Binding-site contacts:
Ligand atom C24 contacts residue PHE1 of chain 1.J at 3.8 Å (hydrophobic).
Ligand atom C6 contacts residue GLN161 of chain 1.C at 4.1 Å.
Ligand atom C15 contacts residue LYS157 of chain 1.C at 4.5 Å.
Ligand atom C15 contacts residue LEU160 of chain 1.C at 4.0 Å (hydrophobic).
Ligand atom C6 contacts residue LEU160 of chain 1.C at 4.5 Å (hydrophobic).
Ligand atom C6 contacts residue PHE164 of chain 1.C at 3.9 Å (hydrophobic).
Ligand atom C24 contacts residue ARG156 of chain 1.C at 3.2 Å.
Ligand atom C18 contacts residue LEU223 of chain 1.C at 3.6 Å (hydrophobic).
Ligand atom C23 contacts residue LEU223 of chain 1.C at 4.4 Å (hydrophobic).
Ligand atom C5 contacts residue PHE164 of chain 1.C at 3.7 Å (hydrophobic).
Ligand atom C16 contacts residue LEU160 of chain 1.C at 4.3 Å (hydrophobic).
Ligand atom C19 contacts residue PHE219 of chain 1.C at 3.7 Å (hydrophobic).
Ligand atom O25 contacts residue ARG156 of chain 1.C at 2.9 Å (salt-bridge).
Ligand atom C19 contacts residue PHE164 of chain 1.C at 3.5 Å (hydrophobic).
Ligand atom O25 contacts residue PHE1 of chain 1.J at 2.8 Å (h-bond).
Ligand atom C7 contacts residue GLN161 of chain 1.C at 4.2 Å.
Ligand atom C23 contacts residue LEU160 of chain 1.C at 4.3 Å (hydrophobic).
Ligand atom C18 contacts residue LEU160 of chain 1.C at 4.1 Å (hydrophobic).
Ligand atom C23 contacts residue PHE1 of chain 1.J at 4.2 Å (hydrophobic).
Ligand atom O26 contacts residue ARG156 of chain 1.C at 2.8 Å (salt-bridge).
Ligand atom C10 contacts residue PHE164 of chain 1.C at 4.4 Å (hydrophobic).
Ligand atom C23 contacts residue ARG156 of chain 1.C at 3.8 Å.

Sequence of chain 1.C:
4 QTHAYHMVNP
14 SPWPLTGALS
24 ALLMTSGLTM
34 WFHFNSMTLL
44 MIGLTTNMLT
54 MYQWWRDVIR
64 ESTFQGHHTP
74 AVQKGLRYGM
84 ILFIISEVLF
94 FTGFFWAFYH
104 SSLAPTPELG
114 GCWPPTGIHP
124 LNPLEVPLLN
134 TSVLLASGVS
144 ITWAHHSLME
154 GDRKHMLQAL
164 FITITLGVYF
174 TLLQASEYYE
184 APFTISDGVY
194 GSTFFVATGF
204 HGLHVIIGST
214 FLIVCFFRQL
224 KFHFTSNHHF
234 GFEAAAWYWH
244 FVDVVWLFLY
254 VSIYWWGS

Sequence of chain 1.J:
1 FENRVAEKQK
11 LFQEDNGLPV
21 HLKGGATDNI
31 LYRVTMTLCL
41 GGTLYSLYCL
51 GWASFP

A protein and the small-molecule ligand that binds it are described below.
Small molecule (SMILES): C[C@H](CCC(=O)O)[C@H]1CC[C@H]2[C@@H]3[C@H](O)C[C@@H]4C[C@H](O)CC[C@]4(C)[C@H]3C[C@H](O)[C@]12C